Sequence of chain 1.A:
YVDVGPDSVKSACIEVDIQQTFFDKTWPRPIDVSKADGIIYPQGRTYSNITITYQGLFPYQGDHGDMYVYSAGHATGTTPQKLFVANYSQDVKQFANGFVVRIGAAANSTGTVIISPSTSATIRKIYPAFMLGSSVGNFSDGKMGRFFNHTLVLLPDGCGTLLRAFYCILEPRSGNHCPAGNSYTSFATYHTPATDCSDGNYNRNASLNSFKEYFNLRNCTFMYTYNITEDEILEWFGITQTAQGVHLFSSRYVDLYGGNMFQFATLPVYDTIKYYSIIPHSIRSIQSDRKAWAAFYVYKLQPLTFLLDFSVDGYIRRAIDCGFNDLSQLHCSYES

A small-molecule ligand and the protein it binds are described below.
Small molecule (SMILES): CC(=O)N[C@@H]1[C@@H](O)[C@H](O)[C@@H](CO)O[C@H]1O

Binding-site contacts:
Ligand atom O5 contacts residue ASN138 of chain 1.A at 2.5 Å (h-bond).
Ligand atom C7 contacts residue PHE139 of chain 1.A at 4.0 Å (hydrophobic).
Ligand atom C8 contacts residue PHE148 of chain 1.A at 4.0 Å (hydrophobic).
Ligand atom C7 contacts residue ASN138 of chain 1.A at 3.6 Å.
Ligand atom C2 contacts residue PHE139 of chain 1.A at 3.8 Å (hydrophobic).
Ligand atom C4 contacts residue ASN138 of chain 1.A at 4.4 Å.
Ligand atom O7 contacts residue SER140 of chain 1.A at 3.8 Å.
Ligand atom C1 contacts residue PHE139 of chain 1.A at 4.5 Å (hydrophobic).
Ligand atom O3 contacts residue SER140 of chain 1.A at 4.3 Å.
Ligand atom O7 contacts residue ASN138 of chain 1.A at 4.0 Å.
Ligand atom N2 contacts residue PHE139 of chain 1.A at 4.1 Å.
Ligand atom C4 contacts residue SER140 of chain 1.A at 4.2 Å.
Ligand atom C2 contacts residue ASN138 of chain 1.A at 2.8 Å.
Ligand atom C1 contacts residue ASN138 of chain 1.A at 1.5 Å.
Ligand atom O7 contacts residue PHE139 of chain 1.A at 3.7 Å.
Ligand atom O5 contacts residue GLY142 of chain 1.A at 3.9 Å.
Ligand atom N2 contacts residue ASN138 of chain 1.A at 3.2 Å (h-bond).
Ligand atom C8 contacts residue ASN138 of chain 1.A at 3.5 Å.
Ligand atom C3 contacts residue ASN138 of chain 1.A at 4.0 Å.
Ligand atom C5 contacts residue ASN138 of chain 1.A at 3.8 Å.